A small-molecule ligand and the protein it binds are described below.
Small molecule (SMILES): CC(=O)N[C@@H]1[C@@H](O)[C@H](O)[C@@H](CO)O[C@H]1O

Binding-site contacts:
Ligand atom C8 contacts residue NAG2 of chain 1.Q at 4.4 Å.
Ligand atom C8 contacts residue ASN361 of chain 1.A at 4.4 Å.
Ligand atom O7 contacts residue NAG2 of chain 1.Q at 3.0 Å (h-bond).
Ligand atom C4 contacts residue ASN361 of chain 1.A at 4.2 Å.
Ligand atom O5 contacts residue ASN361 of chain 1.A at 2.4 Å (h-bond).
Ligand atom C1 contacts residue ASN361 of chain 1.A at 1.4 Å.
Ligand atom C7 contacts residue ASN361 of chain 1.A at 3.2 Å.
Ligand atom C5 contacts residue ASN361 of chain 1.A at 3.7 Å.
Ligand atom N2 contacts residue ASN361 of chain 1.A at 2.9 Å (h-bond).
Ligand atom O7 contacts residue ASN361 of chain 1.A at 3.2 Å (h-bond).
Ligand atom C3 contacts residue ASN361 of chain 1.A at 3.8 Å.
Ligand atom C2 contacts residue ASN361 of chain 1.A at 2.5 Å.
Ligand atom C7 contacts residue NAG2 of chain 1.Q at 3.9 Å.
Ligand atom C8 contacts residue NAG1 of chain 1.P at 4.4 Å.

Sequence of chain 1.A:
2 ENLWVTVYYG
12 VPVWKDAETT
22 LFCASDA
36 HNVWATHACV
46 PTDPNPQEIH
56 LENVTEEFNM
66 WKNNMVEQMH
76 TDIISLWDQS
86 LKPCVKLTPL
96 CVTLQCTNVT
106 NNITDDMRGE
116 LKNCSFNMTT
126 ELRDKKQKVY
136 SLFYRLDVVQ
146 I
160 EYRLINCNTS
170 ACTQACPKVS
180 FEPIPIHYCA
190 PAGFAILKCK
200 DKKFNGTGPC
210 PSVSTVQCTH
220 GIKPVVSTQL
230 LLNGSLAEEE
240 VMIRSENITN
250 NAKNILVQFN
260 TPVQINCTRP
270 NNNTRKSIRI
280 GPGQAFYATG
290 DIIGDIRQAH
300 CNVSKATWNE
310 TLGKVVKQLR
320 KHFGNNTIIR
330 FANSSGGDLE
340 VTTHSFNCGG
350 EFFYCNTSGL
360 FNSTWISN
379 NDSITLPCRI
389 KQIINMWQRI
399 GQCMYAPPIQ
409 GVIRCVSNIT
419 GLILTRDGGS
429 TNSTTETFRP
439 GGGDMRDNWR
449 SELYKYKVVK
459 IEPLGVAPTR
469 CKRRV